Sequence of chain 8.E:
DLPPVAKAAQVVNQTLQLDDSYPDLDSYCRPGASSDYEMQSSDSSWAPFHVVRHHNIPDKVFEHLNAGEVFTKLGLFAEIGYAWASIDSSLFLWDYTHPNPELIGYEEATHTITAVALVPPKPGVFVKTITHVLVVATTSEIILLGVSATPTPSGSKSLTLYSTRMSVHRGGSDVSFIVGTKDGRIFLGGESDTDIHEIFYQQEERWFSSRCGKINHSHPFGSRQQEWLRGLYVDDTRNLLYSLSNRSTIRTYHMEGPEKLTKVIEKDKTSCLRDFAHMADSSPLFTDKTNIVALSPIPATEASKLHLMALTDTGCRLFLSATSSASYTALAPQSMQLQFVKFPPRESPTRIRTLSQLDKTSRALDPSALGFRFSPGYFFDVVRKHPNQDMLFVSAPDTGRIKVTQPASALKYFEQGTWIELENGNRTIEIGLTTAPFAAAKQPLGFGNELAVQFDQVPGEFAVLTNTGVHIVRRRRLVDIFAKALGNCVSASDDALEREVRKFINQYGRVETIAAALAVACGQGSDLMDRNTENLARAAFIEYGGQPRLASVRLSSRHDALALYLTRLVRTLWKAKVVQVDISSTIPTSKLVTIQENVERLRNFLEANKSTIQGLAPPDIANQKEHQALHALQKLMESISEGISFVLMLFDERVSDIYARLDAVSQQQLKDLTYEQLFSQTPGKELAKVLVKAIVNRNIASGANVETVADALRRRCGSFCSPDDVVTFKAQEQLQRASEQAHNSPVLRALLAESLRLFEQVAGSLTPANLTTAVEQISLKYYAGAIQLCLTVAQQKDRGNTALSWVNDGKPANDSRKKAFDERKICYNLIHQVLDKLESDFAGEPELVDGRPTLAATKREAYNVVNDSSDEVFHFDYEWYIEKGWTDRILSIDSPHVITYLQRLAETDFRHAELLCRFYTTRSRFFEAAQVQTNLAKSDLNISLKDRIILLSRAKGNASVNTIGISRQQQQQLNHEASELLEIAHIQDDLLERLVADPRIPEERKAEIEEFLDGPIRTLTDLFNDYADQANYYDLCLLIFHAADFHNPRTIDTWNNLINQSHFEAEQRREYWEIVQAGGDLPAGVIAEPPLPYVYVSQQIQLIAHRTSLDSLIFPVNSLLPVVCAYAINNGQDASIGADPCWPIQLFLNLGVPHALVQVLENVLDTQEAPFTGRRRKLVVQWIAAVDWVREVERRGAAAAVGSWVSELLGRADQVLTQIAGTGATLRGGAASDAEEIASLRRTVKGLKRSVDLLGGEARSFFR

A protein and the small-molecule ligand that binds it are described below.
Small molecule (SMILES): CSCC[C@H](NC(=O)[C@@H]1CCCN1C(=O)[C@H](CC(C)C)NC(=O)[C@H](CC(C)C)NC(=O)[C@H](CCCCN)NC(=O)[C@H](C)NC(=O)[C@H](CCCCN)NC(=O)[C@@H](N)CCCN=C(N)N)C(=O)N[C@@H](CCC(=O)O)C(=O)N[C@@H](CCC(=O)O)C(=O)N[C@@H](C)C(=O)N[C@@H](CC(C)C)C(=O)N[C@@H](CC(C)C)C(=O)N1CCC[C@H]1C=O

Sequence of chain 8.B:
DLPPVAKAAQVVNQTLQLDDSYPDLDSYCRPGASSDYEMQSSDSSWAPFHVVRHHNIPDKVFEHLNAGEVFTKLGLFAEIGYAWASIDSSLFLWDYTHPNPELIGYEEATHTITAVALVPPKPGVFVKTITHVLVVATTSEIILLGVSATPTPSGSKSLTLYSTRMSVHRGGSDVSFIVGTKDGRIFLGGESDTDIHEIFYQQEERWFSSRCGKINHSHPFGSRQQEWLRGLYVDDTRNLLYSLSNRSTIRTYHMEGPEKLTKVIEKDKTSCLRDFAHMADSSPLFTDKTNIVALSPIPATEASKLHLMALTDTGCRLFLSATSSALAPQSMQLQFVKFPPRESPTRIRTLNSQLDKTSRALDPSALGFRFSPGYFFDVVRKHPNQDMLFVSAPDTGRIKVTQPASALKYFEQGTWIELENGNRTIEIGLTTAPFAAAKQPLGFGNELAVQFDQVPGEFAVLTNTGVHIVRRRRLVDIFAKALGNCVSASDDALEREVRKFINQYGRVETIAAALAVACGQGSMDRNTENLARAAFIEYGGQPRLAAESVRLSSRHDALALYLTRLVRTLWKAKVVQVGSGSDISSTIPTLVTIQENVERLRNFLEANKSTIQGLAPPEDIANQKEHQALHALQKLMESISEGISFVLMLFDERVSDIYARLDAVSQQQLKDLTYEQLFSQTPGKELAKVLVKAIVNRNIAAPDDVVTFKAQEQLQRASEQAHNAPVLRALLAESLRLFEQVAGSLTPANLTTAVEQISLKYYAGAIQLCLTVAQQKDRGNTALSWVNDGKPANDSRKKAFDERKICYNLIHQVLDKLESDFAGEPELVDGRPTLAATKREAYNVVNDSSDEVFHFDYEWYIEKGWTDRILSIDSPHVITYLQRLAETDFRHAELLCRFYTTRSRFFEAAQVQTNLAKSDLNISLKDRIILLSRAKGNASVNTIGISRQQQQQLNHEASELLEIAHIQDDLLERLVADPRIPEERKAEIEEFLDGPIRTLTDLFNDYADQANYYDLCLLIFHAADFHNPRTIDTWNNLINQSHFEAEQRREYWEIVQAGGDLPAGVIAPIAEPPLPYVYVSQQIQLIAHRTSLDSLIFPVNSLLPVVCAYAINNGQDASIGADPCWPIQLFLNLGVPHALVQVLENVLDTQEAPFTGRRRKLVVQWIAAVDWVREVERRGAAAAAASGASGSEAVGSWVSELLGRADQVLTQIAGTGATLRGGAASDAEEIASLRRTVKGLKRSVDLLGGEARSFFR

Binding-site contacts:
Ligand atom O contacts residue ASP1071 of chain 8.B at 1.2 Å (salt-bridge).
Ligand atom CD contacts residue PHE1066 of chain 8.B at 2.3 Å (hydrophobic).
Ligand atom CG contacts residue PHE1066 of chain 8.B at 3.0 Å (hydrophobic).
Ligand atom NH2 contacts residue PHE1083 of chain 8.B at 0.5 Å.
Ligand atom NE contacts residue PHE1083 of chain 8.B at 2.0 Å.
Ligand atom NH2 contacts residue PHE1066 of chain 8.B at 3.1 Å.
Ligand atom CA contacts residue LYS8 of chain 8.N at 2.3 Å.
Ligand atom C contacts residue LYS8 of chain 8.N at 2.1 Å.
Ligand atom CB contacts residue PHE1066 of chain 8.B at 3.3 Å (hydrophobic).
Ligand atom CB contacts residue VAL125 of chain 8.E at 3.3 Å (hydrophobic).
Ligand atom NE contacts residue THR1097 of chain 8.B at 3.2 Å (h-bond).
Ligand atom NE contacts residue CYS1079 of chain 8.B at 2.9 Å.
Ligand atom CG contacts residue CYS1079 of chain 8.B at 3.1 Å (hydrophobic).
Ligand atom CB contacts residue ASP1071 of chain 8.B at 2.1 Å.
Ligand atom O contacts residue LYS8 of chain 8.N at 3.0 Å.
Ligand atom N contacts residue ASP1071 of chain 8.B at 1.9 Å (salt-bridge).
Ligand atom CZ contacts residue PHE1066 of chain 8.B at 3.3 Å (hydrophobic).
Ligand atom N contacts residue ARG11 of chain 8.N at 3.0 Å (salt-bridge).
Ligand atom O contacts residue LYS8 of chain 8.N at 2.8 Å.
Ligand atom N contacts residue LEU161 of chain 8.E at 3.2 Å (h-bond).
Ligand atom C contacts residue LYS8 of chain 8.N at 3.0 Å.
Ligand atom O contacts residue VAL127 of chain 8.E at 2.5 Å (h-bond).
Ligand atom CD contacts residue PHE1083 of chain 8.B at 2.8 Å (hydrophobic).
Ligand atom CB contacts residue ARG11 of chain 8.N at 2.1 Å.
Ligand atom CA contacts residue LYS8 of chain 8.N at 2.2 Å.
Ligand atom CZ contacts residue PHE1083 of chain 8.B at 0.8 Å (hydrophobic).
Ligand atom NH1 contacts residue CYS1079 of chain 8.B at 2.7 Å (h-bond).
Ligand atom N contacts residue LYS8 of chain 8.N at 1.3 Å.
Ligand atom C contacts residue ASP1071 of chain 8.B at 1.1 Å.
Ligand atom NE contacts residue PHE1066 of chain 8.B at 2.9 Å.
Ligand atom CB contacts residue LYS8 of chain 8.N at 2.6 Å.
Ligand atom CB contacts residue GLY105 of chain 8.E at 3.1 Å.
Ligand atom N contacts residue ASP1071 of chain 8.B at 2.4 Å (salt-bridge).
Ligand atom NH1 contacts residue PHE1083 of chain 8.B at 1.0 Å.
Ligand atom OE1 contacts residue ARG165 of chain 8.E at 2.9 Å (salt-bridge).
Ligand atom CA contacts residue ASP1071 of chain 8.B at 1.3 Å.
Ligand atom N contacts residue GLY105 of chain 8.E at 2.8 Å (h-bond).
Ligand atom CA contacts residue ARG11 of chain 8.N at 2.9 Å.
Ligand atom O contacts residue SER163 of chain 8.E at 3.1 Å (h-bond).
Ligand atom CB contacts residue LYS8 of chain 8.N at 2.2 Å.

Sequence of chain 8.N:
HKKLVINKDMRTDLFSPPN